This protein binds this small molecule.
Small molecule (SMILES): CC(=O)N[C@@H]1[C@@H](O)[C@H](O)[C@@H](CO)O[C@H]1O

Sequence of chain 2.A:
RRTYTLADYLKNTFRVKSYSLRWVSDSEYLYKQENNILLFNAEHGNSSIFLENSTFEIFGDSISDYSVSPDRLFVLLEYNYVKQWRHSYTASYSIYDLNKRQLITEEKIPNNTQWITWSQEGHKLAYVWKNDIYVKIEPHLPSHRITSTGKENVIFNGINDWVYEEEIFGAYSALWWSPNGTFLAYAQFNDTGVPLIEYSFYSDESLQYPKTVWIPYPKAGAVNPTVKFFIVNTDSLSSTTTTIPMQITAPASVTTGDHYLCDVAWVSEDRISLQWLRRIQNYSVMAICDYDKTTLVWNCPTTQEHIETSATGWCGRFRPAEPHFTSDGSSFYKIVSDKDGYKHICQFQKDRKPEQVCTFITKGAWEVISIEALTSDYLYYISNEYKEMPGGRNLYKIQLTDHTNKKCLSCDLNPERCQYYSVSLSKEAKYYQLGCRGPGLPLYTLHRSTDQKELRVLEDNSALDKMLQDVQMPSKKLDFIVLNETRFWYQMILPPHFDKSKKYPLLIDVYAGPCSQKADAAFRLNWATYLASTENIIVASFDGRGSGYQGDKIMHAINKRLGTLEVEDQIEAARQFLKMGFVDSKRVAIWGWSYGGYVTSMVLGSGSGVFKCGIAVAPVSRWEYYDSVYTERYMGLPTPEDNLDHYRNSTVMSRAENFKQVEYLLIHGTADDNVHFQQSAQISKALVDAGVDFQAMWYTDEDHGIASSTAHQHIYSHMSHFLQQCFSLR

Binding-site contacts:
Ligand atom C8 contacts residue SER310 of chain 2.A at 4.4 Å.
Ligand atom N2 contacts residue SER310 of chain 2.A at 4.1 Å.
Ligand atom C8 contacts residue THR309 of chain 2.A at 3.7 Å.
Ligand atom O6 contacts residue LYS560 of chain 2.A at 3.1 Å (salt-bridge).
Ligand atom N2 contacts residue ASN282 of chain 2.A at 2.8 Å (h-bond).
Ligand atom C1 contacts residue ASN282 of chain 2.A at 1.4 Å.
Ligand atom C5 contacts residue ASN282 of chain 2.A at 3.7 Å.
Ligand atom O6 contacts residue ILE280 of chain 2.A at 4.2 Å.
Ligand atom C8 contacts residue ASN282 of chain 2.A at 3.9 Å.
Ligand atom O5 contacts residue ILE280 of chain 2.A at 3.8 Å.
Ligand atom C1 contacts residue ILE280 of chain 2.A at 4.1 Å (hydrophobic).
Ligand atom C2 contacts residue ASN282 of chain 2.A at 2.4 Å.
Ligand atom O7 contacts residue ASN282 of chain 2.A at 3.1 Å (h-bond).
Ligand atom O5 contacts residue ASN282 of chain 2.A at 2.4 Å (h-bond).
Ligand atom C4 contacts residue ASN282 of chain 2.A at 4.2 Å.
Ligand atom C7 contacts residue ASN282 of chain 2.A at 3.2 Å.
Ligand atom C3 contacts residue ASN282 of chain 2.A at 3.7 Å.
Ligand atom C6 contacts residue LYS560 of chain 2.A at 4.3 Å.